Sequence of chain 1.D:
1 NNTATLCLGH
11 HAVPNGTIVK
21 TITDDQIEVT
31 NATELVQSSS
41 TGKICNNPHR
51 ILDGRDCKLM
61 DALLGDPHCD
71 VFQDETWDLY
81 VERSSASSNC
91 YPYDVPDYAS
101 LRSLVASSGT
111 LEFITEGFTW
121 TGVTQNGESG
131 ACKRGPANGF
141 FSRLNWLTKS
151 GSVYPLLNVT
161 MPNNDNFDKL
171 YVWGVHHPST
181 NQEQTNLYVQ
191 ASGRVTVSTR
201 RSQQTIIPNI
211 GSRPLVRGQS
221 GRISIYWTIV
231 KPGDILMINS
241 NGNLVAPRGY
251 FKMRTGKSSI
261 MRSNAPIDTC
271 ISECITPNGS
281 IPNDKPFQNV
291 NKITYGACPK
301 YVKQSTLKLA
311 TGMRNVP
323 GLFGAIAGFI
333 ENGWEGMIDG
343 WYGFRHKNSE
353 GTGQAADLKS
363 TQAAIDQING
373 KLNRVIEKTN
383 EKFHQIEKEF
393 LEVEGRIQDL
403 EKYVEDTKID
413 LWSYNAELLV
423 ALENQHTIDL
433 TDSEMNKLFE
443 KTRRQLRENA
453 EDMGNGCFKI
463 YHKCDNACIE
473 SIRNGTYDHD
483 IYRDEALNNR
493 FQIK

Binding-site contacts:
Ligand atom C8 contacts residue SER212 of chain 1.D at 3.5 Å.
Ligand atom O7 contacts residue PRO214 of chain 1.D at 3.4 Å.
Ligand atom O7 contacts residue LEU215 of chain 1.D at 2.8 Å (h-bond).
Ligand atom O6 contacts residue THR160 of chain 1.B at 4.3 Å.
Ligand atom C7 contacts residue MET237 of chain 1.B at 4.0 Å (hydrophobic).
Ligand atom O5 contacts residue ASN158 of chain 1.B at 2.3 Å (h-bond).
Ligand atom O5 contacts residue MET237 of chain 1.B at 4.4 Å.
Ligand atom C2 contacts residue SER212 of chain 1.D at 4.0 Å.
Ligand atom C5 contacts residue MET237 of chain 1.B at 3.9 Å (hydrophobic).
Ligand atom C8 contacts residue LEU215 of chain 1.D at 4.5 Å (hydrophobic).
Ligand atom C7 contacts residue SER212 of chain 1.D at 3.7 Å.
Ligand atom C5 contacts residue THR160 of chain 1.B at 4.1 Å.
Ligand atom C4 contacts residue ASN158 of chain 1.B at 4.1 Å.
Ligand atom C1 contacts residue ASN158 of chain 1.B at 1.4 Å.
Ligand atom O7 contacts residue MET237 of chain 1.B at 3.9 Å.
Ligand atom C8 contacts residue ILE235 of chain 1.B at 4.2 Å (hydrophobic).
Ligand atom C7 contacts residue ASN158 of chain 1.B at 3.6 Å.
Ligand atom C3 contacts residue SER212 of chain 1.D at 4.0 Å.
Ligand atom C2 contacts residue ASN158 of chain 1.B at 2.4 Å.
Ligand atom O3 contacts residue SER212 of chain 1.D at 4.2 Å.
Ligand atom C7 contacts residue LEU215 of chain 1.D at 3.8 Å (hydrophobic).
Ligand atom C1 contacts residue SER212 of chain 1.D at 4.2 Å.
Ligand atom C7 contacts residue PRO214 of chain 1.D at 4.3 Å (hydrophobic).
Ligand atom N2 contacts residue ASN158 of chain 1.B at 2.9 Å (h-bond).
Ligand atom O5 contacts residue THR160 of chain 1.B at 4.1 Å.
Ligand atom C3 contacts residue ASN158 of chain 1.B at 3.7 Å.
Ligand atom C8 contacts residue MET237 of chain 1.B at 3.8 Å (hydrophobic).
Ligand atom O3 contacts residue LEU215 of chain 1.D at 4.3 Å.
Ligand atom C8 contacts residue PRO214 of chain 1.D at 4.3 Å (hydrophobic).
Ligand atom C6 contacts residue THR160 of chain 1.B at 3.6 Å.
Ligand atom N2 contacts residue SER212 of chain 1.D at 3.0 Å (h-bond).
Ligand atom C6 contacts residue MET237 of chain 1.B at 4.2 Å (hydrophobic).
Ligand atom O7 contacts residue ASN158 of chain 1.B at 3.7 Å.
Ligand atom C5 contacts residue ASN158 of chain 1.B at 3.6 Å.
Ligand atom O7 contacts residue ARG213 of chain 1.D at 3.9 Å.

The protein below binds the small molecule below.
Small molecule (SMILES): CC(=O)N[C@H]1[C@H](O[C@H]2[C@H](O)[C@@H](NC(C)=O)CO[C@@H]2CO)O[C@H](CO)[C@@H](O)[C@@H]1O

Sequence of chain 1.B:
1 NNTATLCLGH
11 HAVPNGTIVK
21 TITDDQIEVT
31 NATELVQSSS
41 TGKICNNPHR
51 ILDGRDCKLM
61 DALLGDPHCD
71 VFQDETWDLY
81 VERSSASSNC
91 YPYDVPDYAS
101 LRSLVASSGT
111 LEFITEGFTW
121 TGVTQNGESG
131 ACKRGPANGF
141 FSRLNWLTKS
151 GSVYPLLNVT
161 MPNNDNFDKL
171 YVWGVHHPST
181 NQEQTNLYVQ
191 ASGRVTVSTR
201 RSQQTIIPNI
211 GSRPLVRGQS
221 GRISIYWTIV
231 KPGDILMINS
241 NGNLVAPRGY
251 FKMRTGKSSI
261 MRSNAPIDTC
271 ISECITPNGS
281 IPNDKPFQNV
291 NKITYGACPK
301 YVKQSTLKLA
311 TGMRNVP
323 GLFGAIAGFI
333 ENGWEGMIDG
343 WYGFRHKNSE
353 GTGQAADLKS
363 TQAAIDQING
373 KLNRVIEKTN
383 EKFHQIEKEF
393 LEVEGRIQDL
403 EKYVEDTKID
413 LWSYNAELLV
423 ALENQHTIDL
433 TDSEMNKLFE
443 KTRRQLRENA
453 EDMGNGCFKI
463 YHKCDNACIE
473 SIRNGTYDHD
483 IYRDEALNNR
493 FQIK